Sequence of chain 1.A:
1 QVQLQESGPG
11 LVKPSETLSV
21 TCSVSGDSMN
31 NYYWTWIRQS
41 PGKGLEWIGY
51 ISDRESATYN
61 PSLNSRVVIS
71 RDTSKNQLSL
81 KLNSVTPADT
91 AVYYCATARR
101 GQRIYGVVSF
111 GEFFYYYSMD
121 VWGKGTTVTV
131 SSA

A protein and the small-molecule ligand that binds it are described below.
Small molecule (SMILES): CC(=O)N[C@H]1[C@H](O[C@H]2[C@H](O)[C@@H](NC(C)=O)CO[C@@H]2CO)O[C@H](CO)[C@@H](O[C@@H]2O[C@H](CO[C@H]3O[C@H](CO[C@H]4O[C@H](CO)[C@@H](O)[C@H](O)[C@@H]4O)[C@@H](O)[C@H](O[C@H]4O[C@H](CO)[C@@H](O)[C@H](O)[C@@H]4O)[C@@H]3O)[C@@H](O)[C@H](O[C@H]3O[C@H](CO)[C@@H](O)[C@H](O)[C@@H]3O[C@H]3O[C@H](CO)[C@@H](O)[C@H](O)[C@@H]3O[C@H]3O[C@H](CO)[C@@H](O)[C@H](O)[C@@H]3O)[C@@H]2O)[C@@H]1O

Sequence of chain 1.R:
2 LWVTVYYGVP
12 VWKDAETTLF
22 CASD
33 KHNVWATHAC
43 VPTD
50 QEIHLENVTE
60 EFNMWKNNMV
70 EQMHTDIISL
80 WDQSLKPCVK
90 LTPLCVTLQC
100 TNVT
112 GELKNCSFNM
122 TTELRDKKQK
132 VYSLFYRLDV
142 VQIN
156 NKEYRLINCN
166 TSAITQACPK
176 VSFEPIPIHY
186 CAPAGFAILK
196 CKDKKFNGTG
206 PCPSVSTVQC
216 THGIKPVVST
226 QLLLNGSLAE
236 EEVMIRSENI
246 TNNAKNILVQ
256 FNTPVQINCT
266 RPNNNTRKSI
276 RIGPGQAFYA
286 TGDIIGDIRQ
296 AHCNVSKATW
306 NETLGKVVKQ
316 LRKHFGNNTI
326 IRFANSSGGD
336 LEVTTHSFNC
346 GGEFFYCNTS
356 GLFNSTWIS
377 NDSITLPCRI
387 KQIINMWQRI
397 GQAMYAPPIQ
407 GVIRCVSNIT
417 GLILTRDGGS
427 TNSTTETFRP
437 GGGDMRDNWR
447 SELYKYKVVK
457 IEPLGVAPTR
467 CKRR

Sequence of chain 1.K:
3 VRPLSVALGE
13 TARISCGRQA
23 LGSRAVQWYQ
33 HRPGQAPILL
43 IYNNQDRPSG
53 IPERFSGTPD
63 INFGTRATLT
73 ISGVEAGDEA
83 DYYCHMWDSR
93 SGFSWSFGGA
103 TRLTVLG

Binding-site contacts:
Ligand atom C2 contacts residue ASN299 of chain 1.R at 2.4 Å.
Ligand atom C2 contacts residue GLN47 of chain 1.K at 2.9 Å.
Ligand atom O3 contacts residue GLY106 of chain 1.A at 3.3 Å (h-bond).
Ligand atom O7 contacts residue ASN299 of chain 1.R at 3.2 Å (h-bond).
Ligand atom O6 contacts residue ASN45 of chain 1.K at 3.6 Å.
Ligand atom C3 contacts residue HIS297 of chain 1.R at 3.6 Å.
Ligand atom O3 contacts residue ASN46 of chain 1.K at 3.6 Å (h-bond).
Ligand atom C1 contacts residue ARG103 of chain 1.A at 3.5 Å.
Ligand atom O5 contacts residue SER379 of chain 1.R at 3.5 Å (h-bond).
Ligand atom O7 contacts residue VAL108 of chain 1.A at 3.1 Å (h-bond).
Ligand atom O4 contacts residue ASN46 of chain 1.K at 2.9 Å (h-bond).
Ligand atom O4 contacts residue ASN45 of chain 1.K at 3.2 Å (h-bond).
Ligand atom C3 contacts residue GLN47 of chain 1.K at 1.9 Å.
Ligand atom C5 contacts residue ASN299 of chain 1.R at 3.6 Å.
Ligand atom O3 contacts residue GLN47 of chain 1.K at 1.3 Å (h-bond).
Ligand atom O4 contacts residue ILE104 of chain 1.A at 3.7 Å.
Ligand atom C3 contacts residue GLY106 of chain 1.A at 3.6 Å.
Ligand atom O2 contacts residue ASP62 of chain 1.K at 3.3 Å (salt-bridge).
Ligand atom O7 contacts residue VAL107 of chain 1.A at 3.6 Å.
Ligand atom C1 contacts residue ASN299 of chain 1.R at 1.4 Å.
Ligand atom C7 contacts residue ASN299 of chain 1.R at 3.2 Å.
Ligand atom O6 contacts residue ARG103 of chain 1.A at 3.0 Å (salt-bridge).
Ligand atom C5 contacts residue ILE104 of chain 1.A at 3.4 Å (hydrophobic).
Ligand atom O3 contacts residue PRO61 of chain 1.K at 3.6 Å.
Ligand atom C2 contacts residue GLY106 of chain 1.A at 3.5 Å.
Ligand atom C2 contacts residue ASP62 of chain 1.K at 3.4 Å.
Ligand atom C3 contacts residue ASP62 of chain 1.K at 3.4 Å.
Ligand atom C2 contacts residue HIS297 of chain 1.R at 3.6 Å.
Ligand atom O3 contacts residue ASP62 of chain 1.K at 2.7 Å (salt-bridge).
Ligand atom N2 contacts residue HIS297 of chain 1.R at 3.0 Å (h-bond).
Ligand atom C4 contacts residue GLN47 of chain 1.K at 3.1 Å.
Ligand atom O4 contacts residue VAL107 of chain 1.A at 3.6 Å.
Ligand atom O5 contacts residue ASN299 of chain 1.R at 2.4 Å (h-bond).
Ligand atom C3 contacts residue ILE104 of chain 1.A at 3.4 Å (hydrophobic).
Ligand atom N2 contacts residue ASN299 of chain 1.R at 2.8 Å (h-bond).
Ligand atom O4 contacts residue GLN47 of chain 1.K at 3.3 Å (h-bond).
Ligand atom O5 contacts residue ARG103 of chain 1.A at 3.0 Å (salt-bridge).
Ligand atom C4 contacts residue GLY106 of chain 1.A at 3.4 Å.
Ligand atom O6 contacts residue SER25 of chain 1.K at 3.0 Å (h-bond).
Ligand atom C4 contacts residue ASP62 of chain 1.K at 3.6 Å.